Binding-site contacts:
Ligand atom C40 contacts residue SER20 of chain 1.V at 3.8 Å.
Ligand atom C40 contacts residue CYS129 of chain 1.W at 3.9 Å (hydrophobic).
Ligand atom C13 contacts residue THR1 of chain 1.V at 3.3 Å.
Ligand atom C11 contacts residue GLY47 of chain 1.V at 3.6 Å.
Ligand atom C39 contacts residue GLN22 of chain 1.V at 3.7 Å.
Ligand atom C21 contacts residue GLY47 of chain 1.V at 3.7 Å.
Ligand atom C11 contacts residue THR1 of chain 1.V at 2.4 Å.
Ligand atom C12 contacts residue THR1 of chain 1.V at 2.8 Å.
Ligand atom C27 contacts residue ASP125 of chain 1.W at 3.5 Å.
Ligand atom N20 contacts residue GLY47 of chain 1.V at 3.0 Å (h-bond).
Ligand atom O46 contacts residue SER20 of chain 1.V at 3.6 Å.
Ligand atom O41 contacts residue THR48 of chain 1.V at 3.6 Å.
Ligand atom C1 contacts residue THR1 of chain 1.V at 1.4 Å.
Ligand atom C22 contacts residue GLY47 of chain 1.V at 3.8 Å.
Ligand atom C47 contacts residue GLY45 of chain 1.V at 3.9 Å.
Ligand atom N23 contacts residue THR21 of chain 1.V at 2.7 Å (h-bond).
Ligand atom O41 contacts residue ALA49 of chain 1.V at 3.0 Å (h-bond).
Ligand atom C13 contacts residue LYS33 of chain 1.V at 3.7 Å.
Ligand atom C25 contacts residue THR21 of chain 1.V at 3.5 Å.
Ligand atom C12 contacts residue GLY47 of chain 1.V at 3.0 Å.
Ligand atom C37 contacts residue THR21 of chain 1.V at 3.9 Å.
Ligand atom C47 contacts residue THR52 of chain 1.V at 3.9 Å.
Ligand atom C19 contacts residue ALA49 of chain 1.V at 3.9 Å (hydrophobic).
Ligand atom N20 contacts residue THR1 of chain 1.V at 3.7 Å.
Ligand atom C9 contacts residue GLY168 of chain 1.V at 3.4 Å.
Ligand atom C19 contacts residue SER20 of chain 1.V at 3.9 Å.
Ligand atom N26 contacts residue ASP125 of chain 1.W at 3.2 Å (salt-bridge).
Ligand atom O10 contacts residue ALA46 of chain 1.V at 3.9 Å.
Ligand atom C9 contacts residue THR1 of chain 1.V at 1.5 Å.
Ligand atom C39 contacts residue THR21 of chain 1.V at 3.8 Å.
Ligand atom C37 contacts residue ALA49 of chain 1.V at 3.8 Å (hydrophobic).
Ligand atom O28 contacts residue ASP125 of chain 1.W at 3.1 Å (salt-bridge).
Ligand atom O41 contacts residue GLY47 of chain 1.V at 3.5 Å (h-bond).
Ligand atom C22 contacts residue THR21 of chain 1.V at 3.6 Å.
Ligand atom C39 contacts residue ALA27 of chain 1.V at 3.8 Å (hydrophobic).
Ligand atom O10 contacts residue GLY47 of chain 1.V at 3.0 Å (h-bond).
Ligand atom O10 contacts residue THR1 of chain 1.V at 2.3 Å (h-bond).
Ligand atom C24 contacts residue THR21 of chain 1.V at 3.6 Å.
Ligand atom O46 contacts residue THR21 of chain 1.V at 3.0 Å (h-bond).
Ligand atom C42 contacts residue THR21 of chain 1.V at 3.5 Å.

Sequence of chain 1.V:
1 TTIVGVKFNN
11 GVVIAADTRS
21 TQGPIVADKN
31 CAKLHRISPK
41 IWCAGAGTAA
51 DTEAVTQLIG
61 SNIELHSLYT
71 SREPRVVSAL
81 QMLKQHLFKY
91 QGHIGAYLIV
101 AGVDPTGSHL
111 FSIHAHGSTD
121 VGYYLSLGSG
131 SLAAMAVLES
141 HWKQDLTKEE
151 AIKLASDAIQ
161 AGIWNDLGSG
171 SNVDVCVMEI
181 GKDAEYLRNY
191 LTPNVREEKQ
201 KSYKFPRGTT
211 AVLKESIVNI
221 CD

This small molecule binds to this protein.
Small molecule (SMILES): CC(C)C[C@H](NC(=O)OCc1ccccc1)C(=O)N[C@@H](CC(C)C)C(=O)N[C@@H](CC(C)C)[C@@H](O)CO

Sequence of chain 1.L:
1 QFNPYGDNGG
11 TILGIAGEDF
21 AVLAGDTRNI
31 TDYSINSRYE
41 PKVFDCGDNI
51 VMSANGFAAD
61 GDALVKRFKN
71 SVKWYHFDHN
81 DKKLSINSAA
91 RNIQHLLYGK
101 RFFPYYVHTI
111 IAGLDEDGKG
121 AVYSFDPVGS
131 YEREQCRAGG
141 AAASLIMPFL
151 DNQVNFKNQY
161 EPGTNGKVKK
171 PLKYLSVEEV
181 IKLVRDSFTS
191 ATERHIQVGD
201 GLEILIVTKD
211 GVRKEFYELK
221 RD

Sequence of chain 1.W:
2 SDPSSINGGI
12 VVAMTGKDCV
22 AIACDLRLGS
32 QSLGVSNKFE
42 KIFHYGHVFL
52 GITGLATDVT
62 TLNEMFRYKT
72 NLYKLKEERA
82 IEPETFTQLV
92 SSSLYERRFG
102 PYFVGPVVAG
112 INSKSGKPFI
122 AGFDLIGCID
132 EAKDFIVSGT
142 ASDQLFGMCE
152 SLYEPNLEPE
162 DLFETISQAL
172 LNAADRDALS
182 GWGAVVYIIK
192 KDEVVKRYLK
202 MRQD